The protein below binds the small molecule below.
Small molecule (SMILES): O=C(Oc1cncc(Cl)c1)c1cccc2c1CCN2

Binding-site contacts:
Ligand atom C08 contacts residue HIS41 of chain 1.A at 3.7 Å.
Ligand atom C02 contacts residue HIS41 of chain 1.A at 3.7 Å.
Ligand atom C09 contacts residue HIS164 of chain 1.A at 4.4 Å.
Ligand atom O12 contacts residue LEU27 of chain 1.A at 3.9 Å.
Ligand atom C05 contacts residue HIS164 of chain 1.A at 4.0 Å.
Ligand atom C04 contacts residue CYS145 of chain 1.A at 3.5 Å (hydrophobic).
Ligand atom C10 contacts residue HIS41 of chain 1.A at 3.6 Å.
Ligand atom C09 contacts residue HIS41 of chain 1.A at 3.7 Å.
Ligand atom C11 contacts residue CYS145 of chain 1.A at 4.2 Å (hydrophobic).
Ligand atom O12 contacts residue HIS163 of chain 1.A at 4.2 Å.
Ligand atom N06 contacts residue HIS41 of chain 1.A at 3.9 Å.
Ligand atom C03 contacts residue CYS145 of chain 1.A at 3.0 Å (hydrophobic).
Ligand atom O12 contacts residue CYS145 of chain 1.A at 2.6 Å (h-bond).
Ligand atom C02 contacts residue LEU27 of chain 1.A at 4.4 Å (hydrophobic).
Ligand atom C02 contacts residue CYS145 of chain 1.A at 1.9 Å (hydrophobic).
Ligand atom C10 contacts residue MET165 of chain 1.A at 4.5 Å (hydrophobic).
Ligand atom C02 contacts residue PRO39 of chain 1.A at 4.4 Å (hydrophobic).
Ligand atom C09 contacts residue ASP187 of chain 1.A at 4.4 Å.
Ligand atom C04 contacts residue HIS164 of chain 1.A at 3.3 Å.
Ligand atom C05 contacts residue MET165 of chain 1.A at 4.2 Å (hydrophobic).
Ligand atom O12 contacts residue HIS41 of chain 1.A at 3.9 Å.
Ligand atom C04 contacts residue HIS41 of chain 1.A at 3.7 Å.
Ligand atom C11 contacts residue HIS41 of chain 1.A at 3.2 Å.
Ligand atom C10 contacts residue ASP187 of chain 1.A at 3.8 Å.
Ligand atom C04 contacts residue MET165 of chain 1.A at 4.5 Å (hydrophobic).
Ligand atom C03 contacts residue HIS41 of chain 1.A at 3.4 Å.
Ligand atom O12 contacts residue PRO39 of chain 1.A at 3.2 Å.
Ligand atom C10 contacts residue HIS164 of chain 1.A at 4.1 Å.
Ligand atom C02 contacts residue HIS164 of chain 1.A at 3.0 Å.
Ligand atom C07 contacts residue HIS41 of chain 1.A at 3.8 Å.
Ligand atom C05 contacts residue HIS41 of chain 1.A at 3.5 Å.
Ligand atom C03 contacts residue HIS164 of chain 1.A at 2.9 Å.
Ligand atom C08 contacts residue CYS145 of chain 1.A at 3.4 Å (hydrophobic).
Ligand atom O12 contacts residue HIS164 of chain 1.A at 3.7 Å.
Ligand atom C08 contacts residue HIS164 of chain 1.A at 3.8 Å.
Ligand atom C09 contacts residue MET165 of chain 1.A at 4.2 Å (hydrophobic).
Ligand atom C11 contacts residue HIS164 of chain 1.A at 3.4 Å.

Sequence of chain 1.A:
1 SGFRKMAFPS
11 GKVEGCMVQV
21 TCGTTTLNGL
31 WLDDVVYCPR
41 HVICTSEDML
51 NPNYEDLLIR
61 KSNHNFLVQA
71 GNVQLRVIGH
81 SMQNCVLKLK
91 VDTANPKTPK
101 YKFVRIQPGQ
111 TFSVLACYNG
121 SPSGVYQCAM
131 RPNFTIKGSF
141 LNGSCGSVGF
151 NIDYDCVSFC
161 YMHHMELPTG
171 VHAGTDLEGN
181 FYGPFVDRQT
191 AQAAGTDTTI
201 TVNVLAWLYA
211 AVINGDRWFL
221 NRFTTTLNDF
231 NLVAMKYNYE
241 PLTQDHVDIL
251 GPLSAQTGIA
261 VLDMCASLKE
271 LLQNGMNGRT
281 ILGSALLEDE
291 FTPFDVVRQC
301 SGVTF